Binding-site contacts:
Ligand atom C6 contacts residue LYS46 of chain 1.D at 4.0 Å.
Ligand atom O2 contacts residue TRP10 of chain 1.D at 2.9 Å (h-bond).
Ligand atom C4 contacts residue GLN229 of chain 1.B at 4.1 Å.
Ligand atom C2 contacts residue TRP10 of chain 1.D at 2.6 Å (hydrophobic).
Ligand atom O6 contacts residue GLN229 of chain 1.B at 3.9 Å.
Ligand atom C1 contacts residue TRP10 of chain 1.D at 1.5 Å (hydrophobic).
Ligand atom O3 contacts residue GLN229 of chain 1.B at 3.8 Å.
Ligand atom O3 contacts residue TRP10 of chain 1.D at 4.5 Å.
Ligand atom O5 contacts residue LYS46 of chain 1.D at 3.0 Å (salt-bridge).
Ligand atom C6 contacts residue TYR230 of chain 1.B at 3.2 Å (hydrophobic).
Ligand atom O6 contacts residue TRP10 of chain 1.D at 4.4 Å.
Ligand atom O5 contacts residue TYR230 of chain 1.B at 4.0 Å.
Ligand atom C5 contacts residue TRP10 of chain 1.D at 3.7 Å (hydrophobic).
Ligand atom C6 contacts residue GLN229 of chain 1.B at 3.4 Å.
Ligand atom C1 contacts residue TYR230 of chain 1.B at 3.7 Å (hydrophobic).
Ligand atom O5 contacts residue TRP10 of chain 1.D at 2.4 Å.
Ligand atom C4 contacts residue TRP10 of chain 1.D at 4.3 Å (hydrophobic).
Ligand atom C6 contacts residue TRP10 of chain 1.D at 4.4 Å (hydrophobic).
Ligand atom O3 contacts residue TYR230 of chain 1.B at 4.4 Å.
Ligand atom C3 contacts residue TRP10 of chain 1.D at 3.9 Å (hydrophobic).
Ligand atom C1 contacts residue LYS46 of chain 1.D at 4.0 Å.
Ligand atom O2 contacts residue PRO9 of chain 1.D at 3.5 Å.
Ligand atom O6 contacts residue LYS46 of chain 1.D at 3.1 Å (salt-bridge).
Ligand atom C5 contacts residue LYS46 of chain 1.D at 3.7 Å.
Ligand atom C5 contacts residue TYR230 of chain 1.B at 4.2 Å (hydrophobic).
Ligand atom C5 contacts residue GLN229 of chain 1.B at 4.4 Å.
Ligand atom O6 contacts residue TYR230 of chain 1.B at 2.6 Å (h-bond).
Ligand atom O2 contacts residue SER8 of chain 1.D at 4.4 Å.

Sequence of chain 1.D:
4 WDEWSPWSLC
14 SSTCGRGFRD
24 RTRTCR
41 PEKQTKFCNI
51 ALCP

A small-molecule ligand and the protein it binds are described below.
Small molecule (SMILES): OC[C@H]1O[C@H](O)[C@@H](O)[C@@H](O)[C@@H]1O

Sequence of chain 1.B:
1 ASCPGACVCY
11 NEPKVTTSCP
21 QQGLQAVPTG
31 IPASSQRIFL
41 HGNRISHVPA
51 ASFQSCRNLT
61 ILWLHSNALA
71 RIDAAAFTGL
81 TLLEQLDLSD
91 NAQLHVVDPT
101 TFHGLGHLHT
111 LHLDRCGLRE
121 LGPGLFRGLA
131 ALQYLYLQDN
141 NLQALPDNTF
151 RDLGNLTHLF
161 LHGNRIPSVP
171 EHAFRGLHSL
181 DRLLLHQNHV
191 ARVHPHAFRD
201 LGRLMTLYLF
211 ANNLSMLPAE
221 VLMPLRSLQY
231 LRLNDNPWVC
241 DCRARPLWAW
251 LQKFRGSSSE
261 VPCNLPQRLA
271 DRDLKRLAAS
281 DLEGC